Binding-site contacts:
Ligand atom C6 contacts residue PHE119 of chain 11.C at 4.1 Å (hydrophobic).
Ligand atom O6 contacts residue PHE119 of chain 11.C at 2.8 Å (h-bond).
Ligand atom O7 contacts residue TYR90 of chain 11.C at 3.7 Å.
Ligand atom O6 contacts residue THR89 of chain 11.C at 3.5 Å.
Ligand atom C1 contacts residue ASN118 of chain 11.C at 1.4 Å.
Ligand atom O5 contacts residue THR120 of chain 11.C at 3.4 Å (h-bond).
Ligand atom C4 contacts residue ASN118 of chain 11.C at 4.2 Å.
Ligand atom C8 contacts residue TYR90 of chain 11.C at 3.9 Å (hydrophobic).
Ligand atom C1 contacts residue THR89 of chain 11.C at 3.9 Å.
Ligand atom C5 contacts residue ASN118 of chain 11.C at 3.7 Å.
Ligand atom N2 contacts residue TYR90 of chain 11.C at 4.5 Å.
Ligand atom C7 contacts residue ASN118 of chain 11.C at 3.6 Å.
Ligand atom O6 contacts residue THR120 of chain 11.C at 3.1 Å (h-bond).
Ligand atom N2 contacts residue ASN118 of chain 11.C at 2.9 Å (h-bond).
Ligand atom O6 contacts residue ASN118 of chain 11.C at 4.1 Å.
Ligand atom O5 contacts residue THR89 of chain 11.C at 3.8 Å.
Ligand atom C5 contacts residue THR120 of chain 11.C at 4.0 Å.
Ligand atom O5 contacts residue ASN118 of chain 11.C at 2.4 Å (h-bond).
Ligand atom C5 contacts residue THR89 of chain 11.C at 4.1 Å.
Ligand atom C8 contacts residue ASN118 of chain 11.C at 3.9 Å.
Ligand atom O7 contacts residue ASN118 of chain 11.C at 4.5 Å.
Ligand atom C2 contacts residue SER66 of chain 11.C at 4.4 Å.
Ligand atom C7 contacts residue TYR90 of chain 11.C at 3.8 Å (hydrophobic).
Ligand atom C3 contacts residue ASN118 of chain 11.C at 3.8 Å.
Ligand atom C6 contacts residue THR89 of chain 11.C at 4.2 Å.
Ligand atom C6 contacts residue THR120 of chain 11.C at 3.4 Å.
Ligand atom C1 contacts residue SER66 of chain 11.C at 4.2 Å.
Ligand atom O5 contacts residue PHE119 of chain 11.C at 4.2 Å.
Ligand atom C2 contacts residue ASN118 of chain 11.C at 2.4 Å.

The protein below binds the small molecule below.
Small molecule (SMILES): CC(=O)N[C@@H]1[C@@H](O)[C@H](O)[C@@H](CO)O[C@H]1O

Sequence of chain 11.C:
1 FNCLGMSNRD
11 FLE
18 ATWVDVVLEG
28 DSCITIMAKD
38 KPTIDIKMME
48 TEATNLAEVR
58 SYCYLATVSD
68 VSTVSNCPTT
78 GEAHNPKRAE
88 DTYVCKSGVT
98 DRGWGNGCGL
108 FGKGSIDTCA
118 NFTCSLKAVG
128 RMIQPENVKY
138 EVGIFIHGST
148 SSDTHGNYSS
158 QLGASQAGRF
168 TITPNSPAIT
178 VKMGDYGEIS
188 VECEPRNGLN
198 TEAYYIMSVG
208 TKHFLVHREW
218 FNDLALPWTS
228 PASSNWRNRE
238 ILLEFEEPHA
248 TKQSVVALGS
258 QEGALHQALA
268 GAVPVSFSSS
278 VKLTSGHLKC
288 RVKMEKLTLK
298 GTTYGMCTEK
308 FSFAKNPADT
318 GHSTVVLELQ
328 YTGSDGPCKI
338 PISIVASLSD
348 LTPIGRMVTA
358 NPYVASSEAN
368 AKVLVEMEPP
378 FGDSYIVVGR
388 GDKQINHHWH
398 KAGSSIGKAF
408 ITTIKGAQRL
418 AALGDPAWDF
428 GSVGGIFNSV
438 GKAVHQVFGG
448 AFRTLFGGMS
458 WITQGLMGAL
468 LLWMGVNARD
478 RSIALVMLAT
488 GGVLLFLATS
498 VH